Binding-site contacts:
Ligand atom CD contacts residue VAL179 of chain 1.A at 3.9 Å (hydrophobic).
Ligand atom CD contacts residue HIS180 of chain 1.A at 3.2 Å.
Ligand atom OXT contacts residue VAL179 of chain 1.A at 3.5 Å.
Ligand atom N contacts residue SER113 of chain 1.A at 2.6 Å (h-bond).
Ligand atom OXT contacts residue LEU126 of chain 1.A at 4.0 Å.
Ligand atom CB contacts residue LEU126 of chain 1.A at 3.7 Å (hydrophobic).
Ligand atom O contacts residue PHE130 of chain 1.B at 4.0 Å.
Ligand atom CD contacts residue LEU126 of chain 1.A at 4.2 Å (hydrophobic).
Ligand atom CD contacts residue ASN124 of chain 1.A at 4.3 Å.
Ligand atom CB contacts residue ASN124 of chain 1.A at 3.4 Å.
Ligand atom CD contacts residue SER113 of chain 1.A at 3.2 Å.
Ligand atom N contacts residue HIS180 of chain 1.A at 2.8 Å (h-bond).
Ligand atom CB contacts residue HIS180 of chain 1.A at 4.3 Å.
Ligand atom CB contacts residue ALA125 of chain 1.A at 3.5 Å (hydrophobic).
Ligand atom N contacts residue LYS114 of chain 1.A at 3.8 Å.
Ligand atom O contacts residue GLN137 of chain 1.B at 4.5 Å.
Ligand atom CB contacts residue SER113 of chain 1.A at 3.9 Å.
Ligand atom CD contacts residue ALA125 of chain 1.A at 4.5 Å (hydrophobic).
Ligand atom OXT contacts residue PRO178 of chain 1.A at 4.1 Å.
Ligand atom OXT contacts residue ASP139 of chain 1.B at 3.6 Å.
Ligand atom N contacts residue ASN124 of chain 1.A at 3.9 Å.
Ligand atom O contacts residue ASP139 of chain 1.B at 2.5 Å (salt-bridge).
Ligand atom CG contacts residue ALA125 of chain 1.A at 3.3 Å (hydrophobic).
Ligand atom N contacts residue LEU115 of chain 1.A at 3.4 Å.
Ligand atom O contacts residue TRP88 of chain 1.A at 4.1 Å.
Ligand atom O contacts residue HIS180 of chain 1.A at 3.7 Å.
Ligand atom C contacts residue HIS180 of chain 1.A at 3.9 Å.
Ligand atom CG contacts residue ASP139 of chain 1.B at 4.2 Å.
Ligand atom OXT contacts residue HIS180 of chain 1.A at 3.0 Å (h-bond).
Ligand atom C contacts residue ASP139 of chain 1.B at 3.2 Å.
Ligand atom CG contacts residue LEU126 of chain 1.A at 3.6 Å (hydrophobic).
Ligand atom C contacts residue LEU126 of chain 1.A at 4.3 Å (hydrophobic).
Ligand atom CG contacts residue ASN124 of chain 1.A at 4.2 Å.

Sequence of chain 1.A:
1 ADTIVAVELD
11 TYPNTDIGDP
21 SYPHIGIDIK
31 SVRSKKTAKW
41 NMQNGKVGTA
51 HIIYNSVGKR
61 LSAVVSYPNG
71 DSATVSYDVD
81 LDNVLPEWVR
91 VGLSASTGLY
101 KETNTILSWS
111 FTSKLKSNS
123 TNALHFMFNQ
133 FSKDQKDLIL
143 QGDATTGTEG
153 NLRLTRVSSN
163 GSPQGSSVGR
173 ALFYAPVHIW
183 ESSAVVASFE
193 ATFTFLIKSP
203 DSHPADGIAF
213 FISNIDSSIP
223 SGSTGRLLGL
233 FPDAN

Sequence of chain 1.B:
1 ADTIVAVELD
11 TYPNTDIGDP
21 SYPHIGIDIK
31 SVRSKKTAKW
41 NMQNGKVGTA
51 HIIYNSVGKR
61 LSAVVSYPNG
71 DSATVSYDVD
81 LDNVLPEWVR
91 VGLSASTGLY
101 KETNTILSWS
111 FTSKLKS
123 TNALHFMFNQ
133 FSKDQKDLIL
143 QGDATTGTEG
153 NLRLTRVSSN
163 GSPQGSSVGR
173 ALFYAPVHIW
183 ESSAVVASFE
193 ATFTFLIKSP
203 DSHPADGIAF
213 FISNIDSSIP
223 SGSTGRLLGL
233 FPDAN

A protein and the small-molecule ligand that binds it are described below.
Small molecule (SMILES): NCCCC(=O)O